The small molecule below binds the protein below.
Small molecule (SMILES): Cc1n[nH]cc1-c1ccccc1

Sequence of chain 1.A:
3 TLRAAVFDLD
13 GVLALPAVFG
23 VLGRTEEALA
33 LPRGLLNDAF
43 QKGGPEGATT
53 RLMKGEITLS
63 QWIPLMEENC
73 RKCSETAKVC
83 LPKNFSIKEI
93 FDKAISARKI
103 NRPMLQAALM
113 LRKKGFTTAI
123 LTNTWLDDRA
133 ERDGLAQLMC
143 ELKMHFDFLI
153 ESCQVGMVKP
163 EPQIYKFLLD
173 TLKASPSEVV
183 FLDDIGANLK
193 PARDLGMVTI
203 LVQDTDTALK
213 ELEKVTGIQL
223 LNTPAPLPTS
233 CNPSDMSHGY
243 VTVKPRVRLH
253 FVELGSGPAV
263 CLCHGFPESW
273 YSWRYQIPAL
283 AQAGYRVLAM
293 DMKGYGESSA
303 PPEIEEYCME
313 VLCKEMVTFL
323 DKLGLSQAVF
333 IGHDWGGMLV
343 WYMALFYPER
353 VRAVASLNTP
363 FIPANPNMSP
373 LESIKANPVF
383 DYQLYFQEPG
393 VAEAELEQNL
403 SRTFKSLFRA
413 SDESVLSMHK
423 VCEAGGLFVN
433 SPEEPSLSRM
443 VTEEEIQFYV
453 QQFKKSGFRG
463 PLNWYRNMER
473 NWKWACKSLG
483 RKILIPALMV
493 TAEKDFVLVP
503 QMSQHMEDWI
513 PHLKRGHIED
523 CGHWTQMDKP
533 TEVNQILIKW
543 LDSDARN

Binding-site contacts:
Ligand atom C10 contacts residue MET340 of chain 1.A at 3.9 Å (hydrophobic).
Ligand atom C12 contacts residue TYR344 of chain 1.A at 4.2 Å (hydrophobic).
Ligand atom C12 contacts residue ALA477 of chain 1.A at 4.4 Å (hydrophobic).
Ligand atom C1 contacts residue PRO372 of chain 1.A at 4.2 Å (hydrophobic).
Ligand atom C7 contacts residue TYR344 of chain 1.A at 3.5 Å (hydrophobic).
Ligand atom C7 contacts residue ALA477 of chain 1.A at 3.8 Å (hydrophobic).
Ligand atom C3 contacts residue TRP474 of chain 1.A at 4.3 Å (hydrophobic).
Ligand atom C6 contacts residue ASN473 of chain 1.A at 3.8 Å.
Ligand atom C2 contacts residue PRO372 of chain 1.A at 3.6 Å (hydrophobic).
Ligand atom C2 contacts residue MET470 of chain 1.A at 2.8 Å (hydrophobic).
Ligand atom C1 contacts residue ASN473 of chain 1.A at 4.5 Å.
Ligand atom C6 contacts residue TRP474 of chain 1.A at 4.5 Å (hydrophobic).
Ligand atom N3 contacts residue TRP474 of chain 1.A at 3.5 Å.
Ligand atom C11 contacts residue TYR344 of chain 1.A at 4.3 Å (hydrophobic).
Ligand atom C8 contacts residue ASN473 of chain 1.A at 3.6 Å.
Ligand atom C3 contacts residue ASN473 of chain 1.A at 4.5 Å.
Ligand atom C11 contacts residue MET311 of chain 1.A at 3.8 Å (hydrophobic).
Ligand atom C9 contacts residue MET340 of chain 1.A at 4.5 Å (hydrophobic).
Ligand atom C2 contacts residue ASN473 of chain 1.A at 4.1 Å.
Ligand atom C9 contacts residue ASN473 of chain 1.A at 3.8 Å.
Ligand atom C11 contacts residue MET340 of chain 1.A at 3.8 Å (hydrophobic).
Ligand atom N3 contacts residue PRO372 of chain 1.A at 3.9 Å.
Ligand atom C9 contacts residue TYR344 of chain 1.A at 3.5 Å (hydrophobic).
Ligand atom C1 contacts residue TRP474 of chain 1.A at 3.8 Å (hydrophobic).
Ligand atom N13 contacts residue TRP474 of chain 1.A at 3.9 Å.
Ligand atom C8 contacts residue TRP337 of chain 1.A at 4.4 Å (hydrophobic).
Ligand atom C12 contacts residue ALA366 of chain 1.A at 4.1 Å (hydrophobic).
Ligand atom C9 contacts residue MET311 of chain 1.A at 4.3 Å (hydrophobic).
Ligand atom C10 contacts residue ASN473 of chain 1.A at 3.3 Å.
Ligand atom C1 contacts residue MET470 of chain 1.A at 4.0 Å (hydrophobic).
Ligand atom C10 contacts residue TRP337 of chain 1.A at 3.6 Å (hydrophobic).
Ligand atom C2 contacts residue TRP474 of chain 1.A at 3.7 Å (hydrophobic).
Ligand atom C7 contacts residue ASN473 of chain 1.A at 3.8 Å.
Ligand atom C11 contacts residue ASN473 of chain 1.A at 3.6 Å.
Ligand atom N13 contacts residue ALA366 of chain 1.A at 3.8 Å.
Ligand atom C11 contacts residue TRP337 of chain 1.A at 4.2 Å (hydrophobic).